Sequence of chain 1.D:
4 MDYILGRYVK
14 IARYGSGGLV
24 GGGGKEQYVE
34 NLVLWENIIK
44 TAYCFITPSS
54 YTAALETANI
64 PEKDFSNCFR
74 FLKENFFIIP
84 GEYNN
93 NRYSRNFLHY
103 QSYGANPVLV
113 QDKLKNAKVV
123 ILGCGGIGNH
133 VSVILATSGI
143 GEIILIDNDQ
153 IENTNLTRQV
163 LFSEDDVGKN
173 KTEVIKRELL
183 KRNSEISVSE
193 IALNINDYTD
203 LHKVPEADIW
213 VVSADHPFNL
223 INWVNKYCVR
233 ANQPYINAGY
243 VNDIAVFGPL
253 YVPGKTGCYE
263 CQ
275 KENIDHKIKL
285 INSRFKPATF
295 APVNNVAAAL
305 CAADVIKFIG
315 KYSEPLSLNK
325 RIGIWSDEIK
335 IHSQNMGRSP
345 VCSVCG

A small-molecule ligand and the protein it binds are described below.
Small molecule (SMILES): CSCC[C@H](N)C(=O)O

Sequence of chain 1.C:
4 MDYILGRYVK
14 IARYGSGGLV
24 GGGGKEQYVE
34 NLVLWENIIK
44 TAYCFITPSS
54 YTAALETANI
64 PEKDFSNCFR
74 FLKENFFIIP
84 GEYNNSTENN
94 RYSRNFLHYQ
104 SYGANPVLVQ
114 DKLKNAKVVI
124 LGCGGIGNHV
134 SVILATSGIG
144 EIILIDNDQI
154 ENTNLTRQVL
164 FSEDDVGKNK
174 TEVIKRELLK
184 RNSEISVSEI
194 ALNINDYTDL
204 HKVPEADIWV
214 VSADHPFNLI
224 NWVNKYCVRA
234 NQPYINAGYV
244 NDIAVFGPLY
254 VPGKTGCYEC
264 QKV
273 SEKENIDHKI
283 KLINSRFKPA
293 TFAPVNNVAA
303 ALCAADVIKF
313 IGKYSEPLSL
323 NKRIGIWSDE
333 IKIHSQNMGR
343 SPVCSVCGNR

Binding-site contacts:
Ligand atom N contacts residue ILE246 of chain 1.D at 3.8 Å.
Ligand atom N contacts residue GLU29 of chain 1.C at 3.6 Å.
Ligand atom CB contacts residue GLN338 of chain 1.D at 4.2 Å.
Ligand atom SD contacts residue GLN338 of chain 1.D at 3.4 Å (h-bond).
Ligand atom O contacts residue ARG325 of chain 1.D at 3.8 Å.
Ligand atom CA contacts residue GLU29 of chain 1.C at 4.4 Å.
Ligand atom CE contacts residue HIS336 of chain 1.D at 2.9 Å.
Ligand atom CE contacts residue TRP329 of chain 1.D at 3.7 Å (hydrophobic).
Ligand atom C contacts residue VAL243 of chain 1.D at 4.1 Å (hydrophobic).
Ligand atom CG contacts residue ILE246 of chain 1.D at 3.9 Å (hydrophobic).
Ligand atom SD contacts residue GLY327 of chain 1.D at 3.7 Å.
Ligand atom SD contacts residue TRP329 of chain 1.D at 4.4 Å.
Ligand atom CG contacts residue VAL248 of chain 1.D at 4.4 Å (hydrophobic).
Ligand atom CA contacts residue VAL243 of chain 1.D at 3.8 Å (hydrophobic).
Ligand atom C contacts residue GLU29 of chain 1.C at 3.9 Å.
Ligand atom CE contacts residue GLN338 of chain 1.D at 3.7 Å.
Ligand atom O contacts residue VAL243 of chain 1.D at 4.0 Å.
Ligand atom CG contacts residue TRP329 of chain 1.D at 4.3 Å (hydrophobic).
Ligand atom CG contacts residue GLY327 of chain 1.D at 4.4 Å.
Ligand atom SD contacts residue HIS336 of chain 1.D at 4.2 Å.
Ligand atom CB contacts residue ARG325 of chain 1.D at 3.6 Å.
Ligand atom CG contacts residue GLN338 of chain 1.D at 4.4 Å.
Ligand atom SD contacts residue ARG325 of chain 1.D at 4.0 Å.
Ligand atom CG contacts residue ARG325 of chain 1.D at 4.1 Å.